This small molecule binds to this protein.
Small molecule (SMILES): OC[C@H]1O[C@H](O)[C@@H](O)[C@@H](O)[C@@H]1O

Sequence of chain 1.C:
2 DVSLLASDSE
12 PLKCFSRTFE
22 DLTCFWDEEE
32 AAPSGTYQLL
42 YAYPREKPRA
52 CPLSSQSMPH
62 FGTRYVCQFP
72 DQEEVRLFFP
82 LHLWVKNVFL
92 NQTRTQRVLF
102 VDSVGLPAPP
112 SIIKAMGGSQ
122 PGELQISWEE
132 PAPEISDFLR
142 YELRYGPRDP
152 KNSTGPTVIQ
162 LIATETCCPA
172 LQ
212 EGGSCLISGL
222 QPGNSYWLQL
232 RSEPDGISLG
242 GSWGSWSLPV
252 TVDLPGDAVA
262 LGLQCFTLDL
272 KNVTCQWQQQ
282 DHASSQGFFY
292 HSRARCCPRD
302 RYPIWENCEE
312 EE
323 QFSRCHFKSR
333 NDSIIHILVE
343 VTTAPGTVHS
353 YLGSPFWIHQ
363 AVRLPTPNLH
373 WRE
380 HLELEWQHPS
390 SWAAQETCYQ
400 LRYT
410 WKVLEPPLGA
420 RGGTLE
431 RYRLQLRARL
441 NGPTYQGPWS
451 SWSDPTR

Binding-site contacts:
Ligand atom C1 contacts residue TRP449 of chain 1.C at 1.5 Å (hydrophobic).
Ligand atom C2 contacts residue ARG439 of chain 1.C at 4.3 Å.
Ligand atom O2 contacts residue TRP449 of chain 1.C at 3.6 Å.
Ligand atom C5 contacts residue TRP449 of chain 1.C at 3.3 Å (hydrophobic).
Ligand atom O5 contacts residue TRP449 of chain 1.C at 2.5 Å.
Ligand atom C3 contacts residue TRP449 of chain 1.C at 3.5 Å (hydrophobic).
Ligand atom C4 contacts residue TRP449 of chain 1.C at 4.0 Å (hydrophobic).
Ligand atom C3 contacts residue ARG439 of chain 1.C at 4.4 Å.
Ligand atom C2 contacts residue TRP449 of chain 1.C at 2.5 Å (hydrophobic).